This protein binds this small molecule.
Small molecule (SMILES): C[C@H](O)[C@H](N)[C@@H]1O[C@](O)(C(=O)O)C[C@H](O)[C@@H]1N

Sequence of chain 1.K:
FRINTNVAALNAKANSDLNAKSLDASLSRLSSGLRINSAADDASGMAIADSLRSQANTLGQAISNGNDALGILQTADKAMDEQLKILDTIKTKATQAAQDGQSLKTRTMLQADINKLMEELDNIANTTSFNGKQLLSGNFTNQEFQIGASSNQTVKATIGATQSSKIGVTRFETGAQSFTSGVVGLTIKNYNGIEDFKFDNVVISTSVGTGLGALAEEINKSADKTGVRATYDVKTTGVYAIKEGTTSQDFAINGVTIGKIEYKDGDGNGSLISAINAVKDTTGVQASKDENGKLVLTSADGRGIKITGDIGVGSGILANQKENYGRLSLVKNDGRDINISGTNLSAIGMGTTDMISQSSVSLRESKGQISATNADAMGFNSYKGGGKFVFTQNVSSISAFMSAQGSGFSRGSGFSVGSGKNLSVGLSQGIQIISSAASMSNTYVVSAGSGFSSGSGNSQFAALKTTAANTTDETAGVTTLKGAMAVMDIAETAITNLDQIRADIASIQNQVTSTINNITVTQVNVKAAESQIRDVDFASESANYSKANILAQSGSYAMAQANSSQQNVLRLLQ

Binding-site contacts:
Ligand atom O4 contacts residue THR394 of chain 1.K at 4.2 Å.
Ligand atom O6 contacts residue THR394 of chain 1.K at 2.6 Å (h-bond).
Ligand atom C6 contacts residue THR394 of chain 1.K at 3.8 Å.
Ligand atom C5 contacts residue THR394 of chain 1.K at 4.3 Å.
Ligand atom O1A contacts residue THR394 of chain 1.K at 2.3 Å (h-bond).
Ligand atom C9 contacts residue ALA439 of chain 1.K at 4.3 Å (hydrophobic).
Ligand atom O8 contacts residue SER437 of chain 1.K at 4.2 Å.
Ligand atom C1 contacts residue THR394 of chain 1.K at 1.8 Å.
Ligand atom O1B contacts residue ALA439 of chain 1.K at 4.0 Å.
Ligand atom C2 contacts residue GLN395 of chain 1.K at 4.4 Å.
Ligand atom C3 contacts residue THR394 of chain 1.K at 2.5 Å.
Ligand atom C8 contacts residue THR394 of chain 1.K at 4.0 Å.
Ligand atom O8 contacts residue THR394 of chain 1.K at 2.8 Å (h-bond).
Ligand atom C4 contacts residue THR394 of chain 1.K at 3.8 Å.
Ligand atom O8 contacts residue ALA439 of chain 1.K at 4.1 Å.
Ligand atom O1B contacts residue THR394 of chain 1.K at 2.7 Å (h-bond).
Ligand atom C2 contacts residue THR394 of chain 1.K at 1.4 Å.